Sequence of chain 1.B:
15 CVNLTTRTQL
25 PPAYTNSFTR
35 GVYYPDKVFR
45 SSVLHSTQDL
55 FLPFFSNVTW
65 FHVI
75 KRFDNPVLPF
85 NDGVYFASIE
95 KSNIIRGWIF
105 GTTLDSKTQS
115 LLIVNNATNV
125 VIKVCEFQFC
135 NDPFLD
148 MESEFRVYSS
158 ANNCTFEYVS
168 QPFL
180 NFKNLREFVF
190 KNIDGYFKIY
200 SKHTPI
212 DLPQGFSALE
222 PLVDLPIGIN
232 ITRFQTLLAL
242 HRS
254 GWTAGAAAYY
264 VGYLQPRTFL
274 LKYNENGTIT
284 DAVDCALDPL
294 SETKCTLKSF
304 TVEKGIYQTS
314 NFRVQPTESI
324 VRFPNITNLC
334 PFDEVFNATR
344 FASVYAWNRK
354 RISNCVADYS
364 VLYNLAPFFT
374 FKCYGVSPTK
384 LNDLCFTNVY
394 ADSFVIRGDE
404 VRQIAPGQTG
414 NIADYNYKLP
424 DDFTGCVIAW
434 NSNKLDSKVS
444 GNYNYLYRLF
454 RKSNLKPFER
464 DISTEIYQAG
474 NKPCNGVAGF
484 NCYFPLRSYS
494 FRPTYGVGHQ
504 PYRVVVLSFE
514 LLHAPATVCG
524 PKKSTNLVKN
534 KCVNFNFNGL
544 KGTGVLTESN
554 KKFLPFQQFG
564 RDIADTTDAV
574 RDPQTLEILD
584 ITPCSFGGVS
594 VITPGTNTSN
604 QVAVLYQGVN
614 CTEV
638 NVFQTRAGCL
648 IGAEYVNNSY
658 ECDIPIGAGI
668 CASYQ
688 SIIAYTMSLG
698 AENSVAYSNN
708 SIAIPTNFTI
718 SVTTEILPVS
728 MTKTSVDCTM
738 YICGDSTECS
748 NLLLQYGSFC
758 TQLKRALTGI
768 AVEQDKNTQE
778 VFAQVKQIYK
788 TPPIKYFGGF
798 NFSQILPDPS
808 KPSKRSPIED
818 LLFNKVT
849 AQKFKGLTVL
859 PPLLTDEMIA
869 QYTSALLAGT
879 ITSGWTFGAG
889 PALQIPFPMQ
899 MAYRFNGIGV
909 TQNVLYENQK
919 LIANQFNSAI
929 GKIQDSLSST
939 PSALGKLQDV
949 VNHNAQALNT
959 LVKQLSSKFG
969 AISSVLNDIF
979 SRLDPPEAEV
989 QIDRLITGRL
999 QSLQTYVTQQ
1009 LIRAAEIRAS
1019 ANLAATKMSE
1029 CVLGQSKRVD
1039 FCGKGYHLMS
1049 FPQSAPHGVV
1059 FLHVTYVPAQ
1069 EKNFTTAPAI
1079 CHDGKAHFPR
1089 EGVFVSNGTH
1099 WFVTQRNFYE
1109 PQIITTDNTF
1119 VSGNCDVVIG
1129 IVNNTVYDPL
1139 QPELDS

The small molecule below binds the protein below.
Small molecule (SMILES): CC(=O)N[C@H]1[C@H](O[C@H]2[C@H](O)[C@@H](NC(C)=O)CO[C@@H]2CO)O[C@H](CO)[C@@H](O)[C@@H]1O

Binding-site contacts:
Ligand atom C1 contacts residue GLN1068 of chain 1.B at 4.1 Å.
Ligand atom O7 contacts residue LEU919 of chain 1.B at 3.3 Å.
Ligand atom O7 contacts residue ASN714 of chain 1.B at 3.9 Å.
Ligand atom C1 contacts residue ASN714 of chain 1.B at 1.4 Å.
Ligand atom O5 contacts residue ASN714 of chain 1.B at 2.4 Å (h-bond).
Ligand atom C7 contacts residue ASN714 of chain 1.B at 3.6 Å.
Ligand atom N2 contacts residue ASN714 of chain 1.B at 2.9 Å (h-bond).
Ligand atom C6 contacts residue GLN923 of chain 1.B at 4.2 Å.
Ligand atom O7 contacts residue GLN1068 of chain 1.B at 4.3 Å.
Ligand atom C5 contacts residue ASN714 of chain 1.B at 3.7 Å.
Ligand atom O4 contacts residue LEU919 of chain 1.B at 4.1 Å.
Ligand atom O6 contacts residue GLN923 of chain 1.B at 4.2 Å.
Ligand atom C5 contacts residue LEU919 of chain 1.B at 4.4 Å (hydrophobic).
Ligand atom C5 contacts residue GLN923 of chain 1.B at 4.3 Å.
Ligand atom C8 contacts residue GLN923 of chain 1.B at 4.3 Å.
Ligand atom C2 contacts residue ASN714 of chain 1.B at 2.4 Å.
Ligand atom O5 contacts residue GLN1068 of chain 1.B at 3.9 Å.
Ligand atom C8 contacts residue LEU919 of chain 1.B at 3.9 Å (hydrophobic).
Ligand atom C7 contacts residue LEU919 of chain 1.B at 3.7 Å (hydrophobic).
Ligand atom C3 contacts residue ASN714 of chain 1.B at 3.8 Å.
Ligand atom C4 contacts residue ASN714 of chain 1.B at 4.2 Å.
Ligand atom N2 contacts residue LEU919 of chain 1.B at 4.5 Å.